Binding-site contacts:
Ligand atom O6 contacts residue ILE326 of chain 1.I at 2.8 Å (h-bond).
Ligand atom C3 contacts residue GLU335 of chain 1.I at 3.5 Å.
Ligand atom O4 contacts residue THR328 of chain 1.I at 3.7 Å.
Ligand atom C3 contacts residue ASN290 of chain 1.I at 3.7 Å.
Ligand atom O5 contacts residue ASN161 of chain 1.D at 2.4 Å (h-bond).
Ligand atom O3 contacts residue ASN290 of chain 1.I at 2.8 Å (h-bond).
Ligand atom C3 contacts residue GLY353 of chain 1.I at 3.4 Å.
Ligand atom O4 contacts residue GLU335 of chain 1.I at 3.1 Å (salt-bridge).
Ligand atom C7 contacts residue ASN161 of chain 1.D at 3.2 Å.
Ligand atom C6 contacts residue ARG288 of chain 1.I at 3.8 Å.
Ligand atom C6 contacts residue ILE326 of chain 1.I at 3.4 Å (hydrophobic).
Ligand atom O3 contacts residue GLU335 of chain 1.I at 2.7 Å (salt-bridge).
Ligand atom O7 contacts residue ASN161 of chain 1.D at 3.3 Å (h-bond).
Ligand atom O2 contacts residue GLY353 of chain 1.I at 3.4 Å.
Ligand atom C5 contacts residue ASN161 of chain 1.D at 3.7 Å.
Ligand atom O6 contacts residue SER27 of chain 1.E at 3.6 Å (h-bond).
Ligand atom O6 contacts residue LYS349 of chain 1.I at 3.7 Å.
Ligand atom O2 contacts residue ASN290 of chain 1.I at 3.0 Å (h-bond).
Ligand atom C2 contacts residue ASN161 of chain 1.D at 2.4 Å.
Ligand atom O4 contacts residue ASP291 of chain 1.I at 3.7 Å.
Ligand atom O3 contacts residue ARG324 of chain 1.I at 3.3 Å (salt-bridge).
Ligand atom O5 contacts residue GLY415 of chain 1.I at 3.4 Å.
Ligand atom C8 contacts residue ASN160 of chain 1.D at 3.6 Å.
Ligand atom O4 contacts residue ARG288 of chain 1.I at 3.4 Å (salt-bridge).
Ligand atom O3 contacts residue GLY353 of chain 1.I at 3.3 Å (h-bond).
Ligand atom C8 contacts residue PHE413 of chain 1.I at 3.7 Å (hydrophobic).
Ligand atom C6 contacts residue ILE351 of chain 1.I at 3.6 Å (hydrophobic).
Ligand atom O4 contacts residue GLY353 of chain 1.I at 3.8 Å.
Ligand atom O3 contacts residue ASP291 of chain 1.I at 2.9 Å (salt-bridge).
Ligand atom C4 contacts residue THR328 of chain 1.I at 3.8 Å.
Ligand atom C3 contacts residue ASN161 of chain 1.D at 3.7 Å.
Ligand atom O6 contacts residue ILE351 of chain 1.I at 3.6 Å.
Ligand atom N2 contacts residue ASN161 of chain 1.D at 2.8 Å (h-bond).
Ligand atom O5 contacts residue GLN416 of chain 1.I at 3.7 Å.
Ligand atom C6 contacts residue LEU414 of chain 1.I at 3.2 Å (hydrophobic).
Ligand atom O5 contacts residue ARG324 of chain 1.I at 3.8 Å.
Ligand atom O4 contacts residue ARG324 of chain 1.I at 3.7 Å.
Ligand atom O4 contacts residue SER95 of chain 1.E at 2.6 Å (h-bond).
Ligand atom C1 contacts residue ASN161 of chain 1.D at 1.4 Å.
Ligand atom C2 contacts residue ASN290 of chain 1.I at 3.8 Å.

Sequence of chain 1.E:
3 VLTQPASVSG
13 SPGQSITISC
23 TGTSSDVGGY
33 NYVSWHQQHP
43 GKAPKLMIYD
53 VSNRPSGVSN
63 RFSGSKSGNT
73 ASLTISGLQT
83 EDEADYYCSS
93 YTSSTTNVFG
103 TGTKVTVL

Sequence of chain 1.D:
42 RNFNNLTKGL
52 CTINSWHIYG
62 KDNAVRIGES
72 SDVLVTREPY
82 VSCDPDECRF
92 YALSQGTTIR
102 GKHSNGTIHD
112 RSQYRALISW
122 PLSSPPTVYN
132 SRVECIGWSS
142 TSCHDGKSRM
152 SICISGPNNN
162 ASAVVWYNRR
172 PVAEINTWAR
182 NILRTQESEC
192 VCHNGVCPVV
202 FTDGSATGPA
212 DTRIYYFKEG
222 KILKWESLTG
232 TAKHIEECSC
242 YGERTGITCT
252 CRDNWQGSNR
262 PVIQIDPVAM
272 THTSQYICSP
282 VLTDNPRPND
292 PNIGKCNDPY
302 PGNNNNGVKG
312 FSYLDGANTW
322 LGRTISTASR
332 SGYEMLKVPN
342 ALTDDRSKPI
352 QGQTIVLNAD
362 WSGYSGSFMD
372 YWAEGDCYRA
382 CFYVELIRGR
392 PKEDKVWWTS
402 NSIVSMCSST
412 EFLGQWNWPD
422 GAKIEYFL

Sequence of chain 1.I:
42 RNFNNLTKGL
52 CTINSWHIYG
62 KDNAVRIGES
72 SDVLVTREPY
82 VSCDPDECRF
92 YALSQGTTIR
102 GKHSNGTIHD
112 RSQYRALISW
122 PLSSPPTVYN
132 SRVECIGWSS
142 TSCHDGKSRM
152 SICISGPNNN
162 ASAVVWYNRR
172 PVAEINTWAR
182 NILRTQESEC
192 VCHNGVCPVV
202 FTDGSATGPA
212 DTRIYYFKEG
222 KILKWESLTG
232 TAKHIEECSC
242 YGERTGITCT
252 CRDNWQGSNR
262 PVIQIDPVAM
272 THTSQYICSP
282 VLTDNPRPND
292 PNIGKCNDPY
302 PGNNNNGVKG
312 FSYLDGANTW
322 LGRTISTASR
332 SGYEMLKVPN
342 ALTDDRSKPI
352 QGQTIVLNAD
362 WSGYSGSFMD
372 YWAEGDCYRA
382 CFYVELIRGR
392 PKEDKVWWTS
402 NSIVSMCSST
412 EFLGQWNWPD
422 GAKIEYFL

The protein below binds the small molecule below.
Small molecule (SMILES): CC(=O)N[C@H]1[C@H](O[C@H]2[C@H](O)[C@@H](NC(C)=O)CO[C@@H]2CO)O[C@H](CO)[C@@H](O[C@@H]2O[C@H](CO[C@H]3O[C@H](CO[C@H]4O[C@H](CO)[C@@H](O)[C@H](O)[C@@H]4O)[C@@H](O)[C@H](O[C@H]4O[C@H](CO)[C@@H](O)[C@H](O)[C@@H]4O)[C@@H]3O)[C@@H](O)[C@H](O[C@H]3O[C@H](CO)[C@@H](O)[C@H](O)[C@@H]3O[C@H]3O[C@H](CO)[C@@H](O)[C@H](O)[C@@H]3O[C@H]3O[C@H](CO)[C@@H](O)[C@H](O)[C@@H]3O)[C@@H]2O)[C@@H]1O